A small-molecule ligand and the protein it binds are described below.
Small molecule (SMILES): Nc1ncnc2c1ncn2[C@@H]1O[C@H](CO[P](=O)(O)O[C@H]2[C@@H](O)[C@H](n3cnc4c(N)ncnc43)O[C@@H]2CO[P](=O)(O)O[C@H]2[C@@H](O)[C@H](n3cnc4c(N)ncnc43)O[C@@H]2COP(=O)(O)O)[C@@H](O)[C@H]1O

Binding-site contacts:
Ligand atom N1 contacts residue U3 of chain 5.C at 2.7 Å (h-bond).
Ligand atom C2 contacts residue U3 of chain 5.C at 3.0 Å.
Ligand atom C6 contacts residue U2 of chain 5.C at 4.1 Å.
Ligand atom C2 contacts residue U1 of chain 5.C at 3.5 Å.
Ligand atom N6 contacts residue U3 of chain 5.C at 3.0 Å (h-bond).
Ligand atom N6 contacts residue U1 of chain 5.C at 2.8 Å (h-bond).
Ligand atom C4 contacts residue U2 of chain 5.C at 4.3 Å.
Ligand atom N3 contacts residue U3 of chain 5.C at 4.2 Å.
Ligand atom N1 contacts residue U1 of chain 5.C at 2.8 Å (h-bond).
Ligand atom C6 contacts residue U3 of chain 5.C at 3.3 Å.
Ligand atom N6 contacts residue U2 of chain 5.C at 4.2 Å.
Ligand atom N3 contacts residue U2 of chain 5.C at 3.7 Å.
Ligand atom N1 contacts residue U2 of chain 5.C at 3.5 Å (h-bond).
Ligand atom C2 contacts residue U2 of chain 5.C at 3.2 Å.
Ligand atom C6 contacts residue U1 of chain 5.C at 3.6 Å.